Binding-site contacts:
Ligand atom O1 contacts residue VAL37 of chain 1.B at 3.5 Å.
Ligand atom C3 contacts residue GLU95 of chain 1.B at 3.3 Å.
Ligand atom O3 contacts residue GLU95 of chain 1.B at 2.3 Å (salt-bridge).
Ligand atom C6 contacts residue LYS411 of chain 1.B at 4.0 Å.
Ligand atom C5 contacts residue GLU415 of chain 1.B at 3.2 Å.
Ligand atom O5 contacts residue ARG94 of chain 1.B at 3.4 Å (salt-bridge).
Ligand atom C6 contacts residue TRP430 of chain 1.B at 3.5 Å (hydrophobic).
Ligand atom C5 contacts residue LYS411 of chain 1.B at 3.8 Å.
Ligand atom O2 contacts residue GLU95 of chain 1.B at 3.8 Å.
Ligand atom O1 contacts residue GOL1 of chain 1.K at 3.7 Å.
Ligand atom O4 contacts residue GLU429 of chain 1.B at 2.8 Å (salt-bridge).
Ligand atom O6 contacts residue PHE432 of chain 1.B at 3.8 Å.
Ligand atom O3 contacts residue ARG94 of chain 1.B at 4.0 Å.
Ligand atom C6 contacts residue GLU415 of chain 1.B at 3.7 Å.
Ligand atom O6 contacts residue GLU415 of chain 1.B at 3.2 Å (salt-bridge).
Ligand atom O5 contacts residue GOL1 of chain 1.K at 3.8 Å.
Ligand atom O4 contacts residue LYS411 of chain 1.B at 2.5 Å (salt-bridge).
Ligand atom O6 contacts residue ARG94 of chain 1.B at 3.2 Å (salt-bridge).
Ligand atom O2 contacts residue ASP92 of chain 1.B at 4.2 Å.
Ligand atom C1 contacts residue ASP92 of chain 1.B at 4.1 Å.
Ligand atom C2 contacts residue ASP92 of chain 1.B at 4.1 Å.
Ligand atom C4 contacts residue LYS411 of chain 1.B at 3.6 Å.
Ligand atom O6 contacts residue TRP430 of chain 1.B at 3.3 Å (h-bond).
Ligand atom O6 contacts residue GOL1 of chain 1.K at 3.7 Å.
Ligand atom O6 contacts residue TRP430 of chain 1.B at 2.8 Å (h-bond).
Ligand atom O1 contacts residue ASP92 of chain 1.B at 4.2 Å.
Ligand atom C1 contacts residue ARG94 of chain 1.B at 3.8 Å.
Ligand atom C6 contacts residue ARG94 of chain 1.B at 3.9 Å.
Ligand atom O3 contacts residue LYS98 of chain 1.B at 3.5 Å (salt-bridge).
Ligand atom O5 contacts residue GLU415 of chain 1.B at 4.1 Å.
Ligand atom O1 contacts residue TRP40 of chain 1.B at 3.8 Å.
Ligand atom O4 contacts residue GLU415 of chain 1.B at 3.6 Å (salt-bridge).
Ligand atom C2 contacts residue GLU95 of chain 1.B at 4.1 Å.
Ligand atom O6 contacts residue GLU429 of chain 1.B at 3.3 Å.
Ligand atom C4 contacts residue GLU415 of chain 1.B at 4.0 Å.
Ligand atom C1 contacts residue VAL37 of chain 1.B at 3.5 Å (hydrophobic).
Ligand atom O2 contacts residue VAL37 of chain 1.B at 3.6 Å.
Ligand atom C6 contacts residue TRP430 of chain 1.B at 3.3 Å (hydrophobic).
Ligand atom C4 contacts residue GLU429 of chain 1.B at 3.9 Å.
Ligand atom O4 contacts residue LYS98 of chain 1.B at 3.3 Å (salt-bridge).

Sequence of chain 1.B:
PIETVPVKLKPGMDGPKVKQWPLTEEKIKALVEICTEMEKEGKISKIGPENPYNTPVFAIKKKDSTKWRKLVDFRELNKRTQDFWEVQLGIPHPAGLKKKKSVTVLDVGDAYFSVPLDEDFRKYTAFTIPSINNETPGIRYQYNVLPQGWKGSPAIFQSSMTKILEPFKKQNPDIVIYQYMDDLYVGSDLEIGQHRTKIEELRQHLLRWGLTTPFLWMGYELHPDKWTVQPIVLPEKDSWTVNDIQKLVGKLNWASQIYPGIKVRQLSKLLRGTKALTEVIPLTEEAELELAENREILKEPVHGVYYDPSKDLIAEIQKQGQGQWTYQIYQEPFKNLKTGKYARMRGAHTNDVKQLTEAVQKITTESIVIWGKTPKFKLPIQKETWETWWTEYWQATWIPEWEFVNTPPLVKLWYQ

A small-molecule ligand and the protein it binds are described below.
Small molecule (SMILES): OC[C@H]1O[C@@](CO)(O[C@H]2O[C@H](CO)[C@@H](O)[C@H](O)[C@H]2O)[C@@H](O)[C@@H]1O